Sequence of chain 52.E:
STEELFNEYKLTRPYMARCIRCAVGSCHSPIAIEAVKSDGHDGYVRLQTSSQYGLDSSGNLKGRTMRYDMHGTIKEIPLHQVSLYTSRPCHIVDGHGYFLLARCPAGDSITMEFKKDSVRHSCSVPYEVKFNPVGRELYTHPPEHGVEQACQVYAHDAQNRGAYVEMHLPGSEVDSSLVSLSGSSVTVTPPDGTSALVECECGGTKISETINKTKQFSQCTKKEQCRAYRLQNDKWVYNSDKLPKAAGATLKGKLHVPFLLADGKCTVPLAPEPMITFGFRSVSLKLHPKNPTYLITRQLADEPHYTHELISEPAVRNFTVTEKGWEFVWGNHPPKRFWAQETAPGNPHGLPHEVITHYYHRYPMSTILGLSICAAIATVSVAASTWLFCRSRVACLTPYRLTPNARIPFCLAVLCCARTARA

Binding-site contacts:
Ligand atom N2 contacts residue ASN212 of chain 52.E at 2.9 Å (h-bond).
Ligand atom C5 contacts residue ASN212 of chain 52.E at 3.7 Å.
Ligand atom N2 contacts residue ILE211 of chain 52.E at 4.3 Å.
Ligand atom C7 contacts residue ASN212 of chain 52.E at 3.9 Å.
Ligand atom C1 contacts residue ILE211 of chain 52.E at 4.2 Å (hydrophobic).
Ligand atom O5 contacts residue ASN212 of chain 52.E at 2.4 Å (h-bond).
Ligand atom O7 contacts residue ASN212 of chain 52.E at 4.5 Å.
Ligand atom C3 contacts residue ASN212 of chain 52.E at 3.8 Å.
Ligand atom C2 contacts residue ASN212 of chain 52.E at 2.4 Å.
Ligand atom C4 contacts residue ASN212 of chain 52.E at 4.2 Å.
Ligand atom C1 contacts residue ASN212 of chain 52.E at 1.4 Å.

The small molecule below binds the protein below.
Small molecule (SMILES): CC(=O)N[C@@H]1[C@@H](O)[C@H](O)[C@@H](CO)O[C@H]1O